Sequence of chain 1.B:
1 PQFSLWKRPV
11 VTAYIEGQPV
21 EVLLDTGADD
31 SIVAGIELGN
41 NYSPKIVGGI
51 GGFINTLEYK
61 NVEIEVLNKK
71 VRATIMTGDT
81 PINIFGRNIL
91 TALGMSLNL

Sequence of chain 1.A:
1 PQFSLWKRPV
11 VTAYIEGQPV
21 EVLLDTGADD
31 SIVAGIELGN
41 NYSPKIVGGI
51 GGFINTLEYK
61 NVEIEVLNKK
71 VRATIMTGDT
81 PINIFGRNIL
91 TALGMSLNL

This small molecule binds to this protein.
Small molecule (SMILES): CC[C@@H](c1cccc(NC(=O)CNC(=O)OC(C)(C)C)c1)c1c(O)c2ccccc2oc1=O

Binding-site contacts:
Ligand atom CA6 contacts residue ILE82 of chain 1.A at 3.8 Å (hydrophobic).
Ligand atom CA9 contacts residue ASP25 of chain 1.A at 3.4 Å.
Ligand atom CA5 contacts residue ILE82 of chain 1.A at 3.5 Å (hydrophobic).
Ligand atom CA4 contacts residue GLY49 of chain 1.B at 3.5 Å.
Ligand atom CG1 contacts residue ASP29 of chain 1.A at 3.6 Å.
Ligand atom NG2 contacts residue GLY48 of chain 1.A at 3.2 Å (h-bond).
Ligand atom CA6 contacts residue GLY27 of chain 1.B at 3.5 Å.
Ligand atom CA9 contacts residue ASP25 of chain 1.B at 3.7 Å.
Ligand atom CB4 contacts residue ALA28 of chain 1.A at 3.7 Å (hydrophobic).
Ligand atom OA3 contacts residue ILE50 of chain 1.B at 3.2 Å (h-bond).
Ligand atom NB5 contacts residue GLY48 of chain 1.A at 3.2 Å (h-bond).
Ligand atom CA7 contacts residue GLY27 of chain 1.B at 3.7 Å.
Ligand atom OA2 contacts residue GLY49 of chain 1.A at 3.5 Å.
Ligand atom OA2 contacts residue ILE50 of chain 1.B at 3.7 Å.
Ligand atom OA3 contacts residue GLY49 of chain 1.B at 3.6 Å.
Ligand atom CG4 contacts residue GLY48 of chain 1.A at 3.8 Å.
Ligand atom OG3 contacts residue ARG8 of chain 1.B at 3.0 Å (salt-bridge).
Ligand atom CB2 contacts residue ALA28 of chain 1.A at 3.5 Å (hydrophobic).
Ligand atom CB3 contacts residue ILE84 of chain 1.A at 3.8 Å (hydrophobic).
Ligand atom CB8 contacts residue ASP25 of chain 1.B at 3.7 Å.
Ligand atom CB3 contacts residue ALA28 of chain 1.A at 3.4 Å (hydrophobic).
Ligand atom OA9 contacts residue ASP25 of chain 1.B at 2.7 Å (salt-bridge).
Ligand atom CG5 contacts residue GLY49 of chain 1.A at 3.5 Å.
Ligand atom OA9 contacts residue ASP25 of chain 1.A at 2.6 Å (salt-bridge).
Ligand atom CA7 contacts residue ASP25 of chain 1.A at 3.5 Å.
Ligand atom CG3 contacts residue GLY48 of chain 1.A at 3.7 Å.
Ligand atom OA3 contacts residue ILE50 of chain 1.A at 3.7 Å.
Ligand atom OG1 contacts residue ASP29 of chain 1.A at 2.8 Å (salt-bridge).
Ligand atom CB4 contacts residue VAL47 of chain 1.A at 3.8 Å (hydrophobic).
Ligand atom NB5 contacts residue VAL47 of chain 1.A at 3.4 Å.
Ligand atom CB1 contacts residue ALA28 of chain 1.A at 3.7 Å (hydrophobic).
Ligand atom CB2 contacts residue ILE84 of chain 1.A at 3.6 Å (hydrophobic).
Ligand atom OG1 contacts residue ALA28 of chain 1.A at 3.7 Å.
Ligand atom CA2 contacts residue ILE50 of chain 1.B at 3.7 Å (hydrophobic).
Ligand atom OG4 contacts residue GLY48 of chain 1.A at 3.3 Å (h-bond).
Ligand atom CG5 contacts residue GLY48 of chain 1.A at 3.5 Å.
Ligand atom OG1 contacts residue ASP30 of chain 1.A at 3.0 Å (salt-bridge).
Ligand atom OA2 contacts residue ILE50 of chain 1.A at 2.8 Å (h-bond).
Ligand atom CA8 contacts residue ASP25 of chain 1.A at 3.8 Å.
Ligand atom CB8 contacts residue ILE84 of chain 1.B at 3.3 Å (hydrophobic).